The small molecule below binds the protein below.
Small molecule (SMILES): N[C@@H](CCC(=O)O)C(=O)O

Sequence of chain 1.A:
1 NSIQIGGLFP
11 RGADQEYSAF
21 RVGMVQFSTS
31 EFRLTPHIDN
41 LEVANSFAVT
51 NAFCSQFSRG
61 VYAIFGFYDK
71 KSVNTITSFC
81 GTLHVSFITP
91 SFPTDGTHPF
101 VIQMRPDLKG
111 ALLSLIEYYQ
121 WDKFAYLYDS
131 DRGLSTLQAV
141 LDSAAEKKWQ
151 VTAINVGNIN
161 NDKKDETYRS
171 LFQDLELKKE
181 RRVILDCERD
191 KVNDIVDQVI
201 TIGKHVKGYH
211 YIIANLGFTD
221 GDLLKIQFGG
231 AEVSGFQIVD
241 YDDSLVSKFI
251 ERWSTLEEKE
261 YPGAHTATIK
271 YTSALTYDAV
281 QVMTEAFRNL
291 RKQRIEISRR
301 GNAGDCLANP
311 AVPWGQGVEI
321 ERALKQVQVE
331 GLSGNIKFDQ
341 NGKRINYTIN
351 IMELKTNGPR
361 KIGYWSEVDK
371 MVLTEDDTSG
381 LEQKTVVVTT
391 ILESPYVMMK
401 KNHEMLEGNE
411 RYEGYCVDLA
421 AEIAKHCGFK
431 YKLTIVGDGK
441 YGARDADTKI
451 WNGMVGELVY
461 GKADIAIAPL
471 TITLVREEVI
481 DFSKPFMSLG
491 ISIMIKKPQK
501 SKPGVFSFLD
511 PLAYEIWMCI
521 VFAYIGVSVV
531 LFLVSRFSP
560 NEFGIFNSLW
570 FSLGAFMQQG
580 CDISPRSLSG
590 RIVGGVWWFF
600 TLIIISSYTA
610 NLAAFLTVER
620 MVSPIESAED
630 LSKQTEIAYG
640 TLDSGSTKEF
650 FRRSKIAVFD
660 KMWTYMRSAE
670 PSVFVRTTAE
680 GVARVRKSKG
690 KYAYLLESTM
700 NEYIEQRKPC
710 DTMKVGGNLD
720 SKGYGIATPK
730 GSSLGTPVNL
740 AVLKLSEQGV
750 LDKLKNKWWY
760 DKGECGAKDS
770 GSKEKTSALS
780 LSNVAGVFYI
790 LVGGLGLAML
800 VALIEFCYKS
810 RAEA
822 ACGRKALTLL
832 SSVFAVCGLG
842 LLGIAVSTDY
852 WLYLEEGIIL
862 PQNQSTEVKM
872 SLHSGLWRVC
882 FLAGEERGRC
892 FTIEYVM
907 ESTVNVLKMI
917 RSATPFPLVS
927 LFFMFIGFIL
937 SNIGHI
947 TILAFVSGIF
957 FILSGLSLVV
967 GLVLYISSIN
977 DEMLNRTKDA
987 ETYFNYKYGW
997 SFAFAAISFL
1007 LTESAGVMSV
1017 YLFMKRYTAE

Binding-site contacts:
Ligand atom C contacts residue ARG476 of chain 1.A at 4.2 Å.
Ligand atom OXT contacts residue LEU470 of chain 1.A at 3.3 Å.
Ligand atom OE1 contacts residue GLU696 of chain 1.A at 3.0 Å (salt-bridge).
Ligand atom CG contacts residue GLY644 of chain 1.A at 3.7 Å.
Ligand atom O contacts residue THR471 of chain 1.A at 3.6 Å.
Ligand atom N contacts residue PRO469 of chain 1.A at 2.3 Å (h-bond).
Ligand atom OXT contacts residue THR471 of chain 1.A at 3.3 Å (h-bond).
Ligand atom N contacts residue GLU696 of chain 1.A at 3.6 Å.
Ligand atom N contacts residue TYR723 of chain 1.A at 3.9 Å.
Ligand atom CG contacts residue SER645 of chain 1.A at 3.5 Å.
Ligand atom CG contacts residue GLU696 of chain 1.A at 4.0 Å.
Ligand atom OXT contacts residue PRO469 of chain 1.A at 3.4 Å (h-bond).
Ligand atom C contacts residue THR471 of chain 1.A at 3.4 Å.
Ligand atom CA contacts residue PRO469 of chain 1.A at 3.5 Å (hydrophobic).
Ligand atom OE2 contacts residue GLY644 of chain 1.A at 3.6 Å.
Ligand atom CD contacts residue THR646 of chain 1.A at 3.1 Å.
Ligand atom CB contacts residue GLU696 of chain 1.A at 3.8 Å.
Ligand atom CD contacts residue SER645 of chain 1.A at 3.4 Å.
Ligand atom OE1 contacts residue THR646 of chain 1.A at 3.1 Å (h-bond).
Ligand atom O contacts residue ARG476 of chain 1.A at 3.5 Å (salt-bridge).
Ligand atom OE1 contacts residue LEU641 of chain 1.A at 4.0 Å.
Ligand atom CB contacts residue TYR441 of chain 1.A at 3.5 Å (hydrophobic).
Ligand atom O contacts residue SER645 of chain 1.A at 3.3 Å (h-bond).
Ligand atom OXT contacts residue TYR441 of chain 1.A at 3.2 Å.
Ligand atom CG contacts residue TYR441 of chain 1.A at 3.7 Å (hydrophobic).
Ligand atom OE2 contacts residue THR646 of chain 1.A at 2.5 Å (h-bond).
Ligand atom C contacts residue TYR441 of chain 1.A at 3.7 Å (hydrophobic).
Ligand atom OE2 contacts residue GLU696 of chain 1.A at 3.7 Å.
Ligand atom CD contacts residue LEU641 of chain 1.A at 4.0 Å (hydrophobic).
Ligand atom CA contacts residue GLU696 of chain 1.A at 3.2 Å.
Ligand atom OE2 contacts residue SER645 of chain 1.A at 2.6 Å (h-bond).
Ligand atom C contacts residue PRO469 of chain 1.A at 3.8 Å (hydrophobic).
Ligand atom CA contacts residue THR471 of chain 1.A at 3.3 Å.
Ligand atom N contacts residue TYR441 of chain 1.A at 3.5 Å.
Ligand atom CD contacts residue GLU696 of chain 1.A at 3.3 Å.
Ligand atom OXT contacts residue ARG476 of chain 1.A at 4.0 Å.
Ligand atom O contacts residue TYR441 of chain 1.A at 4.0 Å.
Ligand atom CG contacts residue LEU641 of chain 1.A at 3.7 Å (hydrophobic).
Ligand atom N contacts residue THR471 of chain 1.A at 3.4 Å (h-bond).
Ligand atom CA contacts residue TYR441 of chain 1.A at 3.8 Å (hydrophobic).